This small molecule binds to this protein.
Small molecule (SMILES): COc1ccc(CC[C@@H](OC(=O)[C@@H]2CCCCN2C(=O)[C@H](c2cc(OC)c(OC)c(OC)c2)C2CCCCC2)c2cccc(OCC(=O)O)c2)cc1OC

Sequence of chain 1.A:
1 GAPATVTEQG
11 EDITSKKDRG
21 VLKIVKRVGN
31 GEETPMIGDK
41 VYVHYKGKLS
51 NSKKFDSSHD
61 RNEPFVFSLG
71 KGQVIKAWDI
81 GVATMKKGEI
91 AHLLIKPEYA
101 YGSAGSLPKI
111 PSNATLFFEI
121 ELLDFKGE

Binding-site contacts:
Ligand atom C contacts residue TYR101 of chain 1.A at 3.4 Å (hydrophobic).
Ligand atom CBQ contacts residue ASP56 of chain 1.A at 3.3 Å.
Ligand atom OBH contacts residue TYR101 of chain 1.A at 2.7 Å (h-bond).
Ligand atom CBC contacts residue PHE65 of chain 1.A at 3.5 Å (hydrophobic).
Ligand atom CBR contacts residue TYR101 of chain 1.A at 3.6 Å (hydrophobic).
Ligand atom CB contacts residue TRP78 of chain 1.A at 3.5 Å (hydrophobic).
Ligand atom CBE contacts residue TYR45 of chain 1.A at 3.6 Å (hydrophobic).
Ligand atom CA contacts residue TYR101 of chain 1.A at 3.7 Å (hydrophobic).
Ligand atom OAS contacts residue VAL74 of chain 1.A at 3.8 Å.
Ligand atom CAL contacts residue TYR101 of chain 1.A at 3.4 Å (hydrophobic).
Ligand atom CBI contacts residue ASP56 of chain 1.A at 3.6 Å.
Ligand atom CAF contacts residue GLN73 of chain 1.A at 3.4 Å.
Ligand atom CAG contacts residue PHE65 of chain 1.A at 3.3 Å (hydrophobic).
Ligand atom CBX contacts residue LYS109 of chain 1.A at 3.6 Å.
Ligand atom CAT contacts residue VAL74 of chain 1.A at 3.4 Å (hydrophobic).
Ligand atom CBU contacts residue SER106 of chain 1.A at 3.7 Å.
Ligand atom CCA contacts residue SER58 of chain 1.A at 3.5 Å.
Ligand atom OAD contacts residue GLN73 of chain 1.A at 3.4 Å (h-bond).
Ligand atom CAW contacts residue TYR101 of chain 1.A at 3.3 Å (hydrophobic).
Ligand atom CBD contacts residue PHE65 of chain 1.A at 3.7 Å (hydrophobic).
Ligand atom CAC contacts residue VAL66 of chain 1.A at 3.8 Å (hydrophobic).
Ligand atom CAE contacts residue PHE65 of chain 1.A at 3.4 Å (hydrophobic).
Ligand atom O contacts residue VAL74 of chain 1.A at 3.4 Å.
Ligand atom CAQ contacts residue GLY72 of chain 1.A at 3.8 Å.
Ligand atom CCA contacts residue TYR45 of chain 1.A at 3.8 Å (hydrophobic).
Ligand atom CAC contacts residue PHE65 of chain 1.A at 3.4 Å (hydrophobic).
Ligand atom CBU contacts residue TYR101 of chain 1.A at 3.6 Å (hydrophobic).
Ligand atom CAQ contacts residue GLN73 of chain 1.A at 3.7 Å.
Ligand atom CAK contacts residue TYR101 of chain 1.A at 3.8 Å (hydrophobic).
Ligand atom CBC contacts residue TRP78 of chain 1.A at 3.6 Å (hydrophobic).
Ligand atom CAQ contacts residue VAL74 of chain 1.A at 3.8 Å (hydrophobic).
Ligand atom OAD contacts residue PHE65 of chain 1.A at 3.4 Å.
Ligand atom CBO contacts residue PHE118 of chain 1.A at 3.8 Å (hydrophobic).
Ligand atom CBD contacts residue TYR45 of chain 1.A at 3.5 Å (hydrophobic).
Ligand atom CAT contacts residue GLY72 of chain 1.A at 3.1 Å.
Ligand atom OAX contacts residue TYR101 of chain 1.A at 3.0 Å (h-bond).
Ligand atom CAP contacts residue GLN73 of chain 1.A at 3.5 Å.
Ligand atom O contacts residue ILE75 of chain 1.A at 3.0 Å (h-bond).
Ligand atom CCA contacts residue ASP56 of chain 1.A at 3.8 Å.
Ligand atom CBG contacts residue TYR101 of chain 1.A at 3.4 Å (hydrophobic).